Sequence of chain 1.C:
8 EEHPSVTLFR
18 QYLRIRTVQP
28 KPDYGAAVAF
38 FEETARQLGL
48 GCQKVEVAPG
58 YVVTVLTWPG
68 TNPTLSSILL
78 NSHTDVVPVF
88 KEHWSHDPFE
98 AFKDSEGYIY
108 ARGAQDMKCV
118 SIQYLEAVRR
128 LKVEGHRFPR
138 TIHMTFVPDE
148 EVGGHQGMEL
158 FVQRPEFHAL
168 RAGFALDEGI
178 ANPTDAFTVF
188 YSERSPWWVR

Binding-site contacts:
Ligand atom N contacts residue GLU147 of chain 1.C at 3.1 Å (salt-bridge).
Ligand atom C contacts residue GLU148 of chain 1.C at 3.7 Å.
Ligand atom OXT contacts residue ZN1 of chain 1.H at 2.0 Å.
Ligand atom O contacts residue GLU148 of chain 1.C at 3.1 Å (salt-bridge).
Ligand atom N contacts residue GLY27 of chain 1.D at 4.2 Å.
Ligand atom OXT contacts residue LEU52 of chain 1.D at 3.9 Å.
Ligand atom O contacts residue ASP113 of chain 1.C at 3.0 Å (salt-bridge).
Ligand atom O contacts residue ZN1 of chain 1.G at 2.0 Å.
Ligand atom OXT contacts residue ZN1 of chain 1.G at 3.9 Å.
Ligand atom C contacts residue ZN1 of chain 1.H at 2.6 Å.
Ligand atom CA contacts residue ZN1 of chain 1.H at 4.1 Å.
Ligand atom O contacts residue ZN1 of chain 1.H at 2.0 Å.
Ligand atom CA contacts residue ZN1 of chain 1.G at 3.9 Å.
Ligand atom N contacts residue GLU175 of chain 1.C at 4.2 Å.
Ligand atom C contacts residue GLU175 of chain 1.C at 3.8 Å.
Ligand atom OXT contacts residue GLU148 of chain 1.C at 3.3 Å (salt-bridge).
Ligand atom C contacts residue ASP113 of chain 1.C at 3.5 Å.
Ligand atom O contacts residue GLU175 of chain 1.C at 3.3 Å (salt-bridge).
Ligand atom OXT contacts residue ASP113 of chain 1.C at 3.2 Å (salt-bridge).
Ligand atom OXT contacts residue HIS53 of chain 1.D at 2.8 Å (h-bond).
Ligand atom N contacts residue ALA26 of chain 1.D at 4.5 Å.
Ligand atom C contacts residue HIS53 of chain 1.D at 3.9 Å.
Ligand atom CA contacts residue GLU147 of chain 1.C at 3.9 Å.
Ligand atom O contacts residue GLU147 of chain 1.C at 3.2 Å (salt-bridge).
Ligand atom O contacts residue HIS53 of chain 1.D at 3.9 Å.
Ligand atom C contacts residue GLU147 of chain 1.C at 3.8 Å.
Ligand atom C contacts residue LEU52 of chain 1.D at 4.3 Å (hydrophobic).
Ligand atom CA contacts residue GLU175 of chain 1.C at 3.8 Å.
Ligand atom C contacts residue ZN1 of chain 1.G at 3.1 Å.
Ligand atom O contacts residue HIS80 of chain 1.C at 3.5 Å (h-bond).

This protein binds this small molecule.
Small molecule (SMILES): NCC(=O)O

Sequence of chain 1.D:
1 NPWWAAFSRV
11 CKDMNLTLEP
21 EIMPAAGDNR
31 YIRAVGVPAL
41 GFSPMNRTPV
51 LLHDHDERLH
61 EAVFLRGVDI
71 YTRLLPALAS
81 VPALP